Sequence of chain 3.A:
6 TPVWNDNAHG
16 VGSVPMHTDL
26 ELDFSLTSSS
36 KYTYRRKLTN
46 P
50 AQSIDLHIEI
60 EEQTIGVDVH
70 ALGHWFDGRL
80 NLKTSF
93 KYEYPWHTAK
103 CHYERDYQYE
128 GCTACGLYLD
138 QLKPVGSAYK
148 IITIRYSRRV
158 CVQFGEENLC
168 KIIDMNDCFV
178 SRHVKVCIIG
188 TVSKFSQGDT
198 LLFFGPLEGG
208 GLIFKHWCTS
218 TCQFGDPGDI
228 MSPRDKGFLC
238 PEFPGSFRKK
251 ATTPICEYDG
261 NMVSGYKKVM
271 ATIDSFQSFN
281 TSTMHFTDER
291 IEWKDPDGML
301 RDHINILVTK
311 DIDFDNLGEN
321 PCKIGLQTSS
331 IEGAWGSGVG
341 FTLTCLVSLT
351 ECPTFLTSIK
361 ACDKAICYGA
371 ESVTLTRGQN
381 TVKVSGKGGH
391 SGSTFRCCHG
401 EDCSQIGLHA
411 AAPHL

The small molecule below binds the protein below.
Small molecule (SMILES): CC(=O)N[C@H]1[C@H](O[C@H]2[C@H](O)[C@@H](NC(C)=O)CO[C@@H]2CO[C@H]2O[C@@H](C)[C@@H](O)[C@@H](O)[C@@H]2O)O[C@H](CO)[C@@H](O)[C@@H]1O

Sequence of chain 2.A:
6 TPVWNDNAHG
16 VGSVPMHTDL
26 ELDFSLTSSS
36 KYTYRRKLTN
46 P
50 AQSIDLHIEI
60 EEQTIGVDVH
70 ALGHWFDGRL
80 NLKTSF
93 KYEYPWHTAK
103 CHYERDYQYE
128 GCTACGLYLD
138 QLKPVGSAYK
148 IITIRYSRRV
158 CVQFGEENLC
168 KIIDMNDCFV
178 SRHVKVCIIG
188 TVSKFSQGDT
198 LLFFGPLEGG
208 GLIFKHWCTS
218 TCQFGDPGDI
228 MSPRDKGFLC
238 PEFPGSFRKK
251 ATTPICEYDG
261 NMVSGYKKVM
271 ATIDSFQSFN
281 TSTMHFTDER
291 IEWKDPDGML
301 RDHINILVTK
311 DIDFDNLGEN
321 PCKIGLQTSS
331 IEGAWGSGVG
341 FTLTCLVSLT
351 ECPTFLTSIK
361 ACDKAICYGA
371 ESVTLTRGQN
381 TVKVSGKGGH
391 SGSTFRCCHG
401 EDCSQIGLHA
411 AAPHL

Binding-site contacts:
Ligand atom C4 contacts residue PHE201 of chain 2.A at 3.9 Å (hydrophobic).
Ligand atom C6 contacts residue GLY208 of chain 2.A at 3.1 Å.
Ligand atom O7 contacts residue THR342 of chain 3.A at 2.8 Å (h-bond).
Ligand atom O3 contacts residue PHE201 of chain 2.A at 3.9 Å.
Ligand atom C4 contacts residue ASN280 of chain 2.A at 4.3 Å.
Ligand atom N2 contacts residue GLU332 of chain 3.A at 4.0 Å.
Ligand atom C8 contacts residue GLY333 of chain 3.A at 3.6 Å.
Ligand atom O5 contacts residue ASN280 of chain 2.A at 2.4 Å (h-bond).
Ligand atom C7 contacts residue GLU332 of chain 3.A at 3.9 Å.
Ligand atom C8 contacts residue GLY340 of chain 3.A at 3.5 Å.
Ligand atom C5 contacts residue ASN280 of chain 2.A at 3.7 Å.
Ligand atom O4 contacts residue PHE201 of chain 2.A at 3.0 Å.
Ligand atom O7 contacts residue SER385 of chain 3.A at 2.6 Å (h-bond).
Ligand atom C8 contacts residue PHE341 of chain 3.A at 4.2 Å (hydrophobic).
Ligand atom O7 contacts residue ASN280 of chain 2.A at 3.5 Å (h-bond).
Ligand atom C1 contacts residue ASN280 of chain 2.A at 1.4 Å.
Ligand atom O7 contacts residue GLU332 of chain 3.A at 3.4 Å.
Ligand atom C7 contacts residue SER385 of chain 3.A at 3.6 Å.
Ligand atom C2 contacts residue GLU332 of chain 3.A at 3.5 Å.
Ligand atom O5 contacts residue GLY206 of chain 2.A at 4.3 Å.
Ligand atom C3 contacts residue THR342 of chain 3.A at 4.3 Å.
Ligand atom O4 contacts residue GLU332 of chain 3.A at 4.4 Å.
Ligand atom C2 contacts residue GLY206 of chain 2.A at 4.2 Å.
Ligand atom C4 contacts residue GLU332 of chain 3.A at 3.7 Å.
Ligand atom C3 contacts residue ASN280 of chain 2.A at 3.8 Å.
Ligand atom C1 contacts residue GLY206 of chain 2.A at 4.0 Å.
Ligand atom C7 contacts residue ASN280 of chain 2.A at 3.4 Å.
Ligand atom O3 contacts residue GLU332 of chain 3.A at 2.3 Å (salt-bridge).
Ligand atom C2 contacts residue ASN280 of chain 2.A at 2.4 Å.
Ligand atom C5 contacts residue GLY207 of chain 2.A at 4.2 Å.
Ligand atom C5 contacts residue GLY208 of chain 2.A at 3.9 Å.
Ligand atom C7 contacts residue THR342 of chain 3.A at 3.8 Å.
Ligand atom C6 contacts residue LEU209 of chain 2.A at 3.5 Å (hydrophobic).
Ligand atom C1 contacts residue SER385 of chain 3.A at 4.0 Å.
Ligand atom O4 contacts residue THR342 of chain 3.A at 4.0 Å.
Ligand atom C8 contacts residue GLU332 of chain 3.A at 4.2 Å.
Ligand atom C8 contacts residue SER385 of chain 3.A at 4.4 Å.
Ligand atom C3 contacts residue GLU332 of chain 3.A at 3.3 Å.
Ligand atom C6 contacts residue SER278 of chain 2.A at 3.9 Å.
Ligand atom N2 contacts residue ASN280 of chain 2.A at 2.8 Å (h-bond).